A small-molecule ligand and the protein it binds are described below.
Small molecule (SMILES): OC[C@H]1O[C@H](O[C@H]2[C@H](O)[C@@H](O)[C@@H](O[C@H]3[C@H](O)[C@@H](O)[C@@H](O[C@H]4[C@H](O)[C@@H](O)[C@@H](O[C@H]5[C@H](O)[C@@H](O)[C@@H](O)O[C@@H]5CO)O[C@@H]4CO)O[C@@H]3CO)O[C@@H]2CO)[C@H](O)[C@@H](O)[C@@H]1O

Sequence of chain 1.A:
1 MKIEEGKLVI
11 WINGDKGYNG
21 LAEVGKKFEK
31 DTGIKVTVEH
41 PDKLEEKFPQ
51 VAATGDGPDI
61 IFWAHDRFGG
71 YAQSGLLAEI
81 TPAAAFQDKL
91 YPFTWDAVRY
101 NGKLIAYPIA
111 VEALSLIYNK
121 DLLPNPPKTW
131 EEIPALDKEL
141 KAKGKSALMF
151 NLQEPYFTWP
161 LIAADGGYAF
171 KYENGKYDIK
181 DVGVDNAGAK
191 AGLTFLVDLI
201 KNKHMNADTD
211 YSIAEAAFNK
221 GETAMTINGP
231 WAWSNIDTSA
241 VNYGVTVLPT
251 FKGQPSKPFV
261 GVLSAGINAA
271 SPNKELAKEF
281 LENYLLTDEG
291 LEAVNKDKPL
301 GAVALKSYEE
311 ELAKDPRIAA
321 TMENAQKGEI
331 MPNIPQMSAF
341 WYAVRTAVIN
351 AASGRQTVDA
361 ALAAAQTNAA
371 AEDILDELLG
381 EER

Binding-site contacts:
Ligand atom O1 contacts residue LYS16 of chain 1.A at 3.2 Å (salt-bridge).
Ligand atom C2 contacts residue GLU45 of chain 1.A at 3.4 Å.
Ligand atom O6 contacts residue ARG345 of chain 1.A at 3.2 Å.
Ligand atom C6 contacts residue GLU154 of chain 1.A at 3.4 Å.
Ligand atom C6 contacts residue ARG345 of chain 1.A at 3.6 Å.
Ligand atom O3 contacts residue ARG67 of chain 1.A at 2.9 Å (salt-bridge).
Ligand atom C3 contacts residue ARG345 of chain 1.A at 3.5 Å.
Ligand atom O6 contacts residue PRO155 of chain 1.A at 3.3 Å.
Ligand atom O2 contacts residue LYS16 of chain 1.A at 2.8 Å (salt-bridge).
Ligand atom O3 contacts residue TRP63 of chain 1.A at 3.0 Å (h-bond).
Ligand atom C1 contacts residue ASP15 of chain 1.A at 3.4 Å.
Ligand atom C3 contacts residue ASP66 of chain 1.A at 3.5 Å.
Ligand atom O5 contacts residue GLU46 of chain 1.A at 3.3 Å (salt-bridge).
Ligand atom O3 contacts residue GLU45 of chain 1.A at 2.6 Å (salt-bridge).
Ligand atom O2 contacts residue ARG67 of chain 1.A at 2.9 Å (salt-bridge).
Ligand atom C3 contacts residue GLU45 of chain 1.A at 3.3 Å.
Ligand atom O5 contacts residue TYR342 of chain 1.A at 3.3 Å.
Ligand atom C2 contacts residue ASP66 of chain 1.A at 3.4 Å.
Ligand atom O6 contacts residue TYR156 of chain 1.A at 3.2 Å (h-bond).
Ligand atom O6 contacts residue GLU154 of chain 1.A at 2.6 Å (salt-bridge).
Ligand atom O3 contacts residue ASP66 of chain 1.A at 2.7 Å (salt-bridge).
Ligand atom C1 contacts residue TRP341 of chain 1.A at 3.5 Å (hydrophobic).
Ligand atom C1 contacts residue GLU46 of chain 1.A at 3.2 Å.
Ligand atom O4 contacts residue GLU45 of chain 1.A at 3.6 Å (salt-bridge).
Ligand atom O5 contacts residue LYS43 of chain 1.A at 3.4 Å (salt-bridge).
Ligand atom O5 contacts residue TRP341 of chain 1.A at 3.1 Å.
Ligand atom O2 contacts residue ALA64 of chain 1.A at 3.3 Å.
Ligand atom C1 contacts residue TYR156 of chain 1.A at 3.5 Å (hydrophobic).
Ligand atom O3 contacts residue ARG345 of chain 1.A at 3.5 Å (salt-bridge).
Ligand atom O1 contacts residue ASP15 of chain 1.A at 2.7 Å (salt-bridge).
Ligand atom C2 contacts residue GLU112 of chain 1.A at 3.5 Å.
Ligand atom O2 contacts residue ASP66 of chain 1.A at 2.6 Å (salt-bridge).
Ligand atom O3 contacts residue GLU112 of chain 1.A at 3.6 Å (salt-bridge).
Ligand atom O3 contacts residue LYS43 of chain 1.A at 3.0 Å (salt-bridge).
Ligand atom O2 contacts residue GLU112 of chain 1.A at 2.7 Å (salt-bridge).
Ligand atom O5 contacts residue TYR156 of chain 1.A at 3.2 Å.
Ligand atom C1 contacts residue GLU45 of chain 1.A at 3.4 Å.
Ligand atom O3 contacts residue TYR342 of chain 1.A at 3.5 Å (h-bond).
Ligand atom O2 contacts residue GLU45 of chain 1.A at 2.5 Å (salt-bridge).
Ligand atom O2 contacts residue ARG345 of chain 1.A at 3.5 Å (salt-bridge).